Sequence of chain 4.A:
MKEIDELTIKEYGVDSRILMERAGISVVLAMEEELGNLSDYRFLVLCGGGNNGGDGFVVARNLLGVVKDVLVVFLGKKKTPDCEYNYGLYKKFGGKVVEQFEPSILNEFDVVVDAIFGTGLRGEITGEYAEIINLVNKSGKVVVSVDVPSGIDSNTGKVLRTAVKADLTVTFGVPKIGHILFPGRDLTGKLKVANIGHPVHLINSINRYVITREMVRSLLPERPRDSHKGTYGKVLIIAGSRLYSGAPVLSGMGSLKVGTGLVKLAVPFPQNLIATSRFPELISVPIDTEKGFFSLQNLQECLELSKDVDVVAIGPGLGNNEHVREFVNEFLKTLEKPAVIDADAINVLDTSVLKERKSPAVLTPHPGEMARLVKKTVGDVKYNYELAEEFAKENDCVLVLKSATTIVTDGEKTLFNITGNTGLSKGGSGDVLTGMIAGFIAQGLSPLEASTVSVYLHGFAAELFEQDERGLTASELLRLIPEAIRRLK

Sequence of chain 7.A:
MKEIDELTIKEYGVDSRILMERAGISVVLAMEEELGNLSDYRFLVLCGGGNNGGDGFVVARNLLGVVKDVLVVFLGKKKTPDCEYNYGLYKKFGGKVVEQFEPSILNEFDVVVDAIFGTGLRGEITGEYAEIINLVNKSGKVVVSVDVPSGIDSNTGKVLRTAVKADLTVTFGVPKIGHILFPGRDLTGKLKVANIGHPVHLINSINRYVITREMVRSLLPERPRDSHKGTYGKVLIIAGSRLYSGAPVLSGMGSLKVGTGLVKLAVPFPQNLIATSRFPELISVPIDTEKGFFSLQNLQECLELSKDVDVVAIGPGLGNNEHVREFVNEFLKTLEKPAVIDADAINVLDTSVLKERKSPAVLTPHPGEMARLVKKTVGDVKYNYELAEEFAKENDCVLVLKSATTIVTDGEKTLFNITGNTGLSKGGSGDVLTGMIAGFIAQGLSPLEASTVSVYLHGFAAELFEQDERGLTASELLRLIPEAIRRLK

A small-molecule ligand and the protein it binds are described below.
Small molecule (SMILES): CC(C)C[C@H](NC(=O)[C@H](CC1=c2ccccc2=NC1)NC(=O)[C@H](C)NC(=O)[C@H](C)N)C(=O)N[C@@H](Cc1ccccc1)C(=O)N[C@@H](CCC(=O)O)C(=O)N[C@@H](C)C=O

Binding-site contacts:
Ligand atom O contacts residue ALA206 of chain 7.A at 3.2 Å.
Ligand atom N contacts residue GLU44 of chain 4.A at 2.9 Å (salt-bridge).
Ligand atom CZ2 contacts residue ARG34 of chain 7.A at 3.6 Å.
Ligand atom CD2 contacts residue GLU45 of chain 7.A at 3.8 Å.
Ligand atom CD2 contacts residue VAL40 of chain 4.A at 3.6 Å (hydrophobic).
Ligand atom CE1 contacts residue ALA206 of chain 7.A at 3.8 Å (hydrophobic).
Ligand atom CD1 contacts residue ASN207 of chain 7.A at 3.7 Å.
Ligand atom CA contacts residue GLU44 of chain 4.A at 3.8 Å.
Ligand atom N contacts residue VAL205 of chain 7.A at 2.7 Å (h-bond).
Ligand atom CZ contacts residue ALA42 of chain 7.A at 3.6 Å (hydrophobic).
Ligand atom C contacts residue VAL205 of chain 7.A at 3.5 Å (hydrophobic).
Ligand atom NE1 contacts residue ASN207 of chain 7.A at 3.5 Å (h-bond).
Ligand atom C contacts residue GLU44 of chain 4.A at 3.0 Å.
Ligand atom CH2 contacts residue ILE37 of chain 4.A at 3.8 Å (hydrophobic).
Ligand atom CB contacts residue GLU44 of chain 4.A at 3.1 Å.
Ligand atom CA contacts residue VAL205 of chain 7.A at 3.3 Å (hydrophobic).
Ligand atom CD1 contacts residue ASN74 of chain 4.A at 3.8 Å.
Ligand atom CZ contacts residue SER38 of chain 7.A at 3.4 Å.
Ligand atom CD2 contacts residue LEU41 of chain 7.A at 3.5 Å (hydrophobic).
Ligand atom CG contacts residue VAL40 of chain 4.A at 3.7 Å (hydrophobic).
Ligand atom O contacts residue ASN207 of chain 7.A at 2.8 Å (h-bond).
Ligand atom CA contacts residue GLU44 of chain 4.A at 3.3 Å.
Ligand atom N contacts residue GLU44 of chain 4.A at 2.8 Å (salt-bridge).
Ligand atom CZ2 contacts residue ASN207 of chain 7.A at 3.6 Å.
Ligand atom NE1 contacts residue ASN74 of chain 4.A at 3.0 Å (h-bond).
Ligand atom O contacts residue GLU44 of chain 4.A at 3.7 Å.
Ligand atom CE1 contacts residue SER38 of chain 7.A at 3.9 Å.
Ligand atom O contacts residue VAL205 of chain 7.A at 2.8 Å (h-bond).
Ligand atom CA contacts residue VAL205 of chain 7.A at 3.8 Å (hydrophobic).
Ligand atom O contacts residue VAL205 of chain 7.A at 3.6 Å.
Ligand atom CB contacts residue GLU44 of chain 4.A at 3.6 Å.
Ligand atom O contacts residue ASN207 of chain 7.A at 3.0 Å (h-bond).
Ligand atom CD1 contacts residue SER38 of chain 7.A at 3.7 Å.
Ligand atom CE2 contacts residue VAL40 of chain 4.A at 3.7 Å (hydrophobic).
Ligand atom CH2 contacts residue ARG34 of chain 7.A at 3.5 Å.
Ligand atom N contacts residue ASN49 of chain 4.A at 3.7 Å.
Ligand atom CZ2 contacts residue ASN74 of chain 4.A at 3.5 Å.
Ligand atom CA contacts residue ASN49 of chain 4.A at 3.7 Å.
Ligand atom O contacts residue LYS204 of chain 7.A at 3.7 Å.
Ligand atom CE2 contacts residue ASN207 of chain 7.A at 3.4 Å.